This small molecule binds to this protein.
Small molecule (SMILES): Nc1ncnc2c1ncn2[C@H]1C[C@H](O)[C@@H](CO[P](=O)(O)O[P](=O)(O)OP(=O)(O)O)O1

Sequence of chain 1.C:
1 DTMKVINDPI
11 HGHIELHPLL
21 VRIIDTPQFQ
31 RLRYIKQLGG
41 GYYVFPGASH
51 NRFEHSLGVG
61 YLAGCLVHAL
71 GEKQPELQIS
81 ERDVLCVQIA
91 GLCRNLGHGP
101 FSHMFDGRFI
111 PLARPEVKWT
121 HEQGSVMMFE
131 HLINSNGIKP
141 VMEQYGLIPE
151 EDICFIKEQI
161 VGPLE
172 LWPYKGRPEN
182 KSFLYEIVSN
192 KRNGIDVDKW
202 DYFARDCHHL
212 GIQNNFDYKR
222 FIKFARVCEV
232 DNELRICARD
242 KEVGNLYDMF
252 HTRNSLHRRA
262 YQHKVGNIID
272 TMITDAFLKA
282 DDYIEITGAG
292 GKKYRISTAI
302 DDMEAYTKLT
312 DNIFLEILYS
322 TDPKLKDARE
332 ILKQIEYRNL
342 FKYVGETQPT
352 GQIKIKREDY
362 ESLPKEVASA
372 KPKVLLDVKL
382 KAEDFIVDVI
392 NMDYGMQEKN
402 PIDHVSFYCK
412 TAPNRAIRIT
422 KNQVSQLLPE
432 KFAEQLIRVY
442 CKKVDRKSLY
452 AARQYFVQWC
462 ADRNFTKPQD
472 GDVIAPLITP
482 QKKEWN

Binding-site contacts:
Ligand atom O1A contacts residue HIS98 of chain 1.C at 3.5 Å (h-bond).
Ligand atom C5' contacts residue HIS103 of chain 1.C at 3.5 Å.
Ligand atom O4' contacts residue ARG52 of chain 1.C at 2.9 Å (salt-bridge).
Ligand atom O2A contacts residue ASP199 of chain 1.C at 2.4 Å (salt-bridge).
Ligand atom O2B contacts residue HIS103 of chain 1.C at 2.9 Å.
Ligand atom N9 contacts residue HIS103 of chain 1.C at 3.3 Å.
Ligand atom N6 contacts residue GLN263 of chain 1.C at 2.5 Å (h-bond).
Ligand atom C2 contacts residue TYR262 of chain 1.C at 3.6 Å (hydrophobic).
Ligand atom C6 contacts residue GLN263 of chain 1.C at 3.4 Å.
Ligand atom O2A contacts residue ARG94 of chain 1.C at 3.6 Å (salt-bridge).
Ligand atom O1A contacts residue ARG94 of chain 1.C at 3.8 Å.
Ligand atom C4' contacts residue GLN37 of chain 1.C at 3.7 Å.
Ligand atom O5' contacts residue HIS103 of chain 1.C at 2.7 Å (h-bond).
Ligand atom N1 contacts residue TYR262 of chain 1.C at 3.1 Å (h-bond).
Ligand atom O1A contacts residue HIS121 of chain 1.C at 2.8 Å (h-bond).
Ligand atom C3' contacts residue GLN37 of chain 1.C at 3.6 Å.
Ligand atom C1' contacts residue HIS103 of chain 1.C at 3.5 Å.
Ligand atom O2G contacts residue TYR203 of chain 1.C at 3.5 Å (h-bond).
Ligand atom N7 contacts residue HIS258 of chain 1.C at 3.5 Å.
Ligand atom O1A contacts residue HIS103 of chain 1.C at 3.7 Å.
Ligand atom C4 contacts residue HIS103 of chain 1.C at 3.7 Å.
Ligand atom O4' contacts residue HIS103 of chain 1.C at 2.8 Å (h-bond).
Ligand atom C4' contacts residue HIS103 of chain 1.C at 3.6 Å.
Ligand atom C4' contacts residue ARG52 of chain 1.C at 3.1 Å.
Ligand atom O1B contacts residue ARG94 of chain 1.C at 3.5 Å (salt-bridge).
Ligand atom O3' contacts residue TYR203 of chain 1.C at 3.7 Å.
Ligand atom PG contacts residue TYR203 of chain 1.C at 3.7 Å.
Ligand atom O3G contacts residue ARG254 of chain 1.C at 2.6 Å (salt-bridge).
Ligand atom PA contacts residue ASP199 of chain 1.C at 3.6 Å.
Ligand atom C3' contacts residue TYR203 of chain 1.C at 3.8 Å (hydrophobic).
Ligand atom C8 contacts residue HIS103 of chain 1.C at 3.5 Å.
Ligand atom O3A contacts residue ASP199 of chain 1.C at 3.7 Å.
Ligand atom PA contacts residue HIS103 of chain 1.C at 3.8 Å.
Ligand atom C2' contacts residue LEU38 of chain 1.C at 3.7 Å (hydrophobic).
Ligand atom O3' contacts residue ASP207 of chain 1.C at 3.2 Å (salt-bridge).
Ligand atom O1G contacts residue LYS200 of chain 1.C at 3.5 Å (salt-bridge).
Ligand atom C3' contacts residue ASP207 of chain 1.C at 3.8 Å.
Ligand atom C6 contacts residue TYR262 of chain 1.C at 3.5 Å (hydrophobic).
Ligand atom O1G contacts residue TYR203 of chain 1.C at 3.6 Å.
Ligand atom O3' contacts residue GLN37 of chain 1.C at 2.5 Å (h-bond).